Sequence of chain 1.D:
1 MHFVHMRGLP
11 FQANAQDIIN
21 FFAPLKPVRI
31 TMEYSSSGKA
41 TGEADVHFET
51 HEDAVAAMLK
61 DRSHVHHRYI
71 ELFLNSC

Binding-site contacts:
Ligand atom N2 contacts residue GLY8 of chain 1.D at 3.5 Å.
Ligand atom C2 contacts residue ARG7 of chain 1.D at 3.5 Å.
Ligand atom O6 contacts residue PRO10 of chain 1.D at 3.3 Å.
Ligand atom O6 contacts residue GLY8 of chain 1.D at 3.6 Å.
Ligand atom N7 contacts residue ARG68 of chain 1.D at 3.2 Å (salt-bridge).
Ligand atom N1 contacts residue PHE11 of chain 1.D at 3.5 Å (h-bond).
Ligand atom C6 contacts residue PHE11 of chain 1.D at 3.4 Å (hydrophobic).
Ligand atom C2 contacts residue ARG68 of chain 1.D at 3.3 Å.
Ligand atom N2 contacts residue ARG7 of chain 1.D at 3.2 Å (salt-bridge).
Ligand atom N1 contacts residue GLU71 of chain 1.D at 3.1 Å (salt-bridge).
Ligand atom N2 contacts residue ARG68 of chain 1.D at 3.4 Å (salt-bridge).
Ligand atom C2 contacts residue TYR69 of chain 1.D at 3.3 Å (hydrophobic).
Ligand atom N3 contacts residue PHE11 of chain 1.D at 3.5 Å.
Ligand atom C5 contacts residue ARG68 of chain 1.D at 3.3 Å.
Ligand atom C2 contacts residue PHE11 of chain 1.D at 3.5 Å (hydrophobic).
Ligand atom N2 contacts residue LEU9 of chain 1.D at 2.8 Å (h-bond).
Ligand atom N3 contacts residue ARG7 of chain 1.D at 3.6 Å.
Ligand atom C4 contacts residue PHE11 of chain 1.D at 3.5 Å (hydrophobic).
Ligand atom N3 contacts residue ARG68 of chain 1.D at 2.9 Å (salt-bridge).
Ligand atom O6 contacts residue PHE11 of chain 1.D at 2.9 Å (h-bond).
Ligand atom N1 contacts residue PRO10 of chain 1.D at 3.6 Å.
Ligand atom C4 contacts residue TYR69 of chain 1.D at 3.5 Å (hydrophobic).
Ligand atom N1 contacts residue TYR69 of chain 1.D at 2.6 Å (h-bond).
Ligand atom N2 contacts residue GLU71 of chain 1.D at 2.8 Å (salt-bridge).
Ligand atom C2 contacts residue GLU71 of chain 1.D at 3.4 Å.
Ligand atom C6 contacts residue TYR69 of chain 1.D at 3.5 Å (hydrophobic).
Ligand atom N1 contacts residue LEU9 of chain 1.D at 2.8 Å (h-bond).
Ligand atom C2 contacts residue LEU9 of chain 1.D at 3.3 Å (hydrophobic).
Ligand atom O6 contacts residue TYR69 of chain 1.D at 3.1 Å (h-bond).
Ligand atom C6 contacts residue ARG68 of chain 1.D at 3.4 Å.
Ligand atom N1 contacts residue ARG7 of chain 1.D at 3.4 Å.
Ligand atom N1 contacts residue ARG68 of chain 1.D at 3.6 Å.
Ligand atom C4 contacts residue ARG68 of chain 1.D at 3.4 Å.
Ligand atom N2 contacts residue TYR69 of chain 1.D at 3.0 Å (h-bond).
Ligand atom N3 contacts residue TYR69 of chain 1.D at 3.6 Å.
Ligand atom O2' contacts residue ARG68 of chain 1.D at 2.9 Å (salt-bridge).
Ligand atom N3 contacts residue GLU71 of chain 1.D at 3.5 Å (salt-bridge).
Ligand atom O6 contacts residue ARG68 of chain 1.D at 3.0 Å (salt-bridge).
Ligand atom C5 contacts residue PHE11 of chain 1.D at 3.4 Å (hydrophobic).
Ligand atom N9 contacts residue ARG68 of chain 1.D at 3.5 Å (salt-bridge).

A protein and the small-molecule ligand that binds it are described below.
Small molecule (SMILES): Nc1nc(=O)c2ncn([C@@H]3O[C@H](CO[P](=O)(O)O[C@H]4[C@@H](O)[C@H](n5cnc6c(=O)nc(N)[nH]c65)O[C@@H]4CO[P](=O)(O)O[C@H]4[C@@H](O)[C@H](n5cnc6c(=O)nc(N)[nH]c65)O[C@@H]4COP(=O)=O)[C@@H](O)[C@H]3O)c2[nH]1